The protein below binds the small molecule below.
Small molecule (SMILES): O=P(O)(O)OC[C@H]1O[C@](O)(COP(=O)(O)O)[C@@H](O)[C@@H]1O

Sequence of chain 1.C:
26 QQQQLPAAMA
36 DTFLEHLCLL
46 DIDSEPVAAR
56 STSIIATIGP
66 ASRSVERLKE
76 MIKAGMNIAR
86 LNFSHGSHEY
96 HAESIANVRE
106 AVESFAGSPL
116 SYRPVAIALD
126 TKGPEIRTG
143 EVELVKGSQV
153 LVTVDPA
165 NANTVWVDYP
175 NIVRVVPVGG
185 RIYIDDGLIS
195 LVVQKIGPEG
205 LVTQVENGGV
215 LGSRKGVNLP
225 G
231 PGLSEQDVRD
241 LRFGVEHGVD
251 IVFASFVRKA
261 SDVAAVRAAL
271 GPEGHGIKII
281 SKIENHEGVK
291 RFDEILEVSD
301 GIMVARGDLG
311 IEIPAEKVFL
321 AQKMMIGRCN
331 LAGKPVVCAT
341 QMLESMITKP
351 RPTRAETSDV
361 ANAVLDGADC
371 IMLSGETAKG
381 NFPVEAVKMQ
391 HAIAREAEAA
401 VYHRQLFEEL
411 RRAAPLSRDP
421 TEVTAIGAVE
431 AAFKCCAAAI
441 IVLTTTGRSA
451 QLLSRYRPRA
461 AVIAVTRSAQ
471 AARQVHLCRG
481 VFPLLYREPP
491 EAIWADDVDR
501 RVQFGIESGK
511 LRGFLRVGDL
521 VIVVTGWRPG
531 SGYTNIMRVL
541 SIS

Binding-site contacts:
Ligand atom O3 contacts residue GLY526 of chain 1.C at 3.2 Å.
Ligand atom P2 contacts residue THR444 of chain 1.C at 3.6 Å.
Ligand atom O4 contacts residue THR534 of chain 1.C at 3.5 Å (h-bond).
Ligand atom C5 contacts residue GLY530 of chain 1.C at 3.5 Å.
Ligand atom O3 contacts residue ARG528 of chain 1.C at 2.6 Å (salt-bridge).
Ligand atom O4 contacts residue SER531 of chain 1.C at 3.7 Å.
Ligand atom O2 contacts residue LEU443 of chain 1.C at 3.5 Å.
Ligand atom O6P contacts residue SER449 of chain 1.C at 3.7 Å.
Ligand atom O2P contacts residue ARG501 of chain 1.C at 2.8 Å (salt-bridge).
Ligand atom O6P contacts residue SER531 of chain 1.C at 3.5 Å.
Ligand atom O6 contacts residue SER531 of chain 1.C at 3.7 Å.
Ligand atom C3 contacts residue ARG528 of chain 1.C at 3.2 Å.
Ligand atom O3P contacts residue ARG501 of chain 1.C at 2.7 Å (salt-bridge).
Ligand atom O3 contacts residue TRP494 of chain 1.C at 3.7 Å.
Ligand atom C1 contacts residue ARG501 of chain 1.C at 3.7 Å.
Ligand atom O1 contacts residue GLY530 of chain 1.C at 3.6 Å.
Ligand atom O4P contacts residue THR444 of chain 1.C at 2.6 Å (h-bond).
Ligand atom O4 contacts residue GLY530 of chain 1.C at 2.6 Å (h-bond).
Ligand atom C3 contacts residue GLY530 of chain 1.C at 3.5 Å.
Ligand atom O6 contacts residue THR445 of chain 1.C at 3.1 Å (h-bond).
Ligand atom O4P contacts residue SER449 of chain 1.C at 2.6 Å (h-bond).
Ligand atom O5P contacts residue SER531 of chain 1.C at 3.2 Å.
Ligand atom P2 contacts residue THR445 of chain 1.C at 3.7 Å.
Ligand atom C6 contacts residue LEU443 of chain 1.C at 3.6 Å (hydrophobic).
Ligand atom C6 contacts residue THR534 of chain 1.C at 3.4 Å.
Ligand atom O4 contacts residue TYR533 of chain 1.C at 2.8 Å (h-bond).
Ligand atom P2 contacts residue SER449 of chain 1.C at 3.6 Å.
Ligand atom O1P contacts residue PRO529 of chain 1.C at 3.6 Å.
Ligand atom O5P contacts residue THR446 of chain 1.C at 2.6 Å (h-bond).
Ligand atom C4 contacts residue GLY530 of chain 1.C at 3.3 Å.
Ligand atom O5P contacts residue THR444 of chain 1.C at 3.6 Å (h-bond).
Ligand atom O5 contacts residue LEU443 of chain 1.C at 3.7 Å.
Ligand atom O6P contacts residue GLY532 of chain 1.C at 2.8 Å (h-bond).
Ligand atom O3P contacts residue TRP494 of chain 1.C at 2.8 Å (h-bond).
Ligand atom O5P contacts residue THR445 of chain 1.C at 3.3 Å (h-bond).
Ligand atom O4 contacts residue GLY532 of chain 1.C at 3.5 Å (h-bond).
Ligand atom P1 contacts residue ARG501 of chain 1.C at 3.7 Å.
Ligand atom O1P contacts residue GLY530 of chain 1.C at 2.8 Å (h-bond).
Ligand atom O6 contacts residue THR444 of chain 1.C at 3.6 Å.
Ligand atom O2 contacts residue GLY526 of chain 1.C at 3.7 Å.